Sequence of chain 1.B:
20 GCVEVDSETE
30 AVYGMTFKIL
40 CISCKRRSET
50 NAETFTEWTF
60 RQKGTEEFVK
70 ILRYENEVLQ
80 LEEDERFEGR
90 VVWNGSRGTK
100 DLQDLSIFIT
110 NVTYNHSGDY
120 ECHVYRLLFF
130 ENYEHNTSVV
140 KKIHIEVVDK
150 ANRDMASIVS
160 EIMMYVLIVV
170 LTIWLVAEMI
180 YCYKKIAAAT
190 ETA

Binding-site contacts:
Ligand atom C7 contacts residue THR109 of chain 1.B at 3.8 Å.
Ligand atom C4 contacts residue ASN110 of chain 1.B at 4.2 Å.
Ligand atom C5 contacts residue ASN110 of chain 1.B at 3.7 Å.
Ligand atom C7 contacts residue GLY33 of chain 1.B at 3.8 Å.
Ligand atom C8 contacts residue GLY33 of chain 1.B at 3.2 Å.
Ligand atom O7 contacts residue ASN110 of chain 1.B at 2.8 Å (h-bond).
Ligand atom C8 contacts residue THR109 of chain 1.B at 3.6 Å.
Ligand atom O5 contacts residue ASN110 of chain 1.B at 2.3 Å (h-bond).
Ligand atom C7 contacts residue ASN110 of chain 1.B at 3.1 Å.
Ligand atom C1 contacts residue ASN110 of chain 1.B at 1.4 Å.
Ligand atom C2 contacts residue ASN110 of chain 1.B at 2.5 Å.
Ligand atom N2 contacts residue ASN110 of chain 1.B at 3.0 Å (h-bond).
Ligand atom N2 contacts residue GLY33 of chain 1.B at 3.9 Å.
Ligand atom C8 contacts residue ASN110 of chain 1.B at 3.8 Å.
Ligand atom C3 contacts residue ASN110 of chain 1.B at 3.8 Å.
Ligand atom O7 contacts residue THR109 of chain 1.B at 3.4 Å (h-bond).

A small-molecule ligand and the protein it binds are described below.
Small molecule (SMILES): CC(=O)N[C@@H]1[C@@H](O)[C@H](O)[C@@H](CO)O[C@H]1O